Sequence of chain 1.B:
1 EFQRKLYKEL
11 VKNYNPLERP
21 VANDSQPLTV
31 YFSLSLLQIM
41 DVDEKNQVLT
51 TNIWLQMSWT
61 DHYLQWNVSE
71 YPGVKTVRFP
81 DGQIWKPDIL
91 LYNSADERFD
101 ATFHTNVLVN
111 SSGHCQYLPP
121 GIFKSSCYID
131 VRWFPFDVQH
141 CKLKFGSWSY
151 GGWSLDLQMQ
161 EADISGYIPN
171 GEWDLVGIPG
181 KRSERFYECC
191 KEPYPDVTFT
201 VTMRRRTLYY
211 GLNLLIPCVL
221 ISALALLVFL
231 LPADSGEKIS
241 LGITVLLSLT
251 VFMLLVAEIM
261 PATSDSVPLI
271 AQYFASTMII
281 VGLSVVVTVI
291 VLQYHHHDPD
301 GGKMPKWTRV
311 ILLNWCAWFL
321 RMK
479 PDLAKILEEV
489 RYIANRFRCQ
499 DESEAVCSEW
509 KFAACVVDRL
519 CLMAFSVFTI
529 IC

Sequence of chain 1.C:
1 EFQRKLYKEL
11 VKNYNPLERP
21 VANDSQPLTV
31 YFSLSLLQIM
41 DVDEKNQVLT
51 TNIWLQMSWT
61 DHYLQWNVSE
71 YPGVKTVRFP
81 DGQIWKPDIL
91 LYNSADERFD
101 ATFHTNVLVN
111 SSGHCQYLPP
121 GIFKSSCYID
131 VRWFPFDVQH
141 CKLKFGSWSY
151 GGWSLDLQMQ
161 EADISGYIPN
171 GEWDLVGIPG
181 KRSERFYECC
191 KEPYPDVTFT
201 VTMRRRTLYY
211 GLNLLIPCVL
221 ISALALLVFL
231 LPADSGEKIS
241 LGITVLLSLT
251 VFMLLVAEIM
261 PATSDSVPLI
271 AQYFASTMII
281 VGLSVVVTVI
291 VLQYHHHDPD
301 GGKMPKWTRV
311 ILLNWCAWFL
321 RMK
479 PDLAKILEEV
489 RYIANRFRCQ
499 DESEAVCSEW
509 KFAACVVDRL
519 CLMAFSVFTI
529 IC

The small molecule below binds the protein below.
Small molecule (SMILES): Clc1ccc([C@H]2C[C@@H]3CC[C@H]2N3)cn1

Binding-site contacts:
Ligand atom C11 contacts residue LEU118 of chain 1.C at 4.1 Å (hydrophobic).
Ligand atom C6 contacts residue TRP148 of chain 1.B at 3.4 Å (hydrophobic).
Ligand atom C2 contacts residue TYR194 of chain 1.B at 3.8 Å (hydrophobic).
Ligand atom N1 contacts residue TYR92 of chain 1.B at 2.9 Å (h-bond).
Ligand atom C1 contacts residue TRP148 of chain 1.B at 3.6 Å (hydrophobic).
Ligand atom C2 contacts residue CYS189 of chain 1.B at 3.6 Å (hydrophobic).
Ligand atom C11 contacts residue CYS190 of chain 1.B at 3.7 Å (hydrophobic).
Ligand atom C5 contacts residue TRP54 of chain 1.C at 3.4 Å (hydrophobic).
Ligand atom C11 contacts residue TRP148 of chain 1.B at 3.6 Å (hydrophobic).
Ligand atom CL contacts residue GLN116 of chain 1.C at 3.7 Å.
Ligand atom C4 contacts residue TYR187 of chain 1.B at 3.7 Å (hydrophobic).
Ligand atom C8 contacts residue LEU118 of chain 1.C at 3.6 Å (hydrophobic).
Ligand atom C10 contacts residue LEU118 of chain 1.C at 3.7 Å (hydrophobic).
Ligand atom C4 contacts residue TYR92 of chain 1.B at 3.5 Å (hydrophobic).
Ligand atom C3 contacts residue TYR92 of chain 1.B at 3.3 Å (hydrophobic).
Ligand atom C7 contacts residue TRP148 of chain 1.B at 3.1 Å (hydrophobic).
Ligand atom C5 contacts residue TRP148 of chain 1.B at 3.9 Å (hydrophobic).
Ligand atom C1 contacts residue CYS189 of chain 1.B at 4.0 Å (hydrophobic).
Ligand atom N2 contacts residue TYR194 of chain 1.B at 3.7 Å.
Ligand atom C5 contacts residue TYR92 of chain 1.B at 3.9 Å (hydrophobic).
Ligand atom C8 contacts residue TRP148 of chain 1.B at 3.2 Å (hydrophobic).
Ligand atom N1 contacts residue TYR194 of chain 1.B at 3.9 Å.
Ligand atom C2 contacts residue TRP148 of chain 1.B at 3.9 Å (hydrophobic).
Ligand atom C11 contacts residue TYR194 of chain 1.B at 3.6 Å (hydrophobic).
Ligand atom C3 contacts residue TRP148 of chain 1.B at 3.9 Å (hydrophobic).
Ligand atom CL contacts residue SER149 of chain 1.B at 4.0 Å.
Ligand atom C10 contacts residue TRP148 of chain 1.B at 4.0 Å (hydrophobic).
Ligand atom N1 contacts residue SER147 of chain 1.B at 4.0 Å.
Ligand atom CL contacts residue ASN106 of chain 1.C at 3.5 Å.
Ligand atom N2 contacts residue TRP148 of chain 1.B at 4.0 Å.
Ligand atom C9 contacts residue TRP148 of chain 1.B at 3.5 Å (hydrophobic).
Ligand atom C3 contacts residue TYR194 of chain 1.B at 3.6 Å (hydrophobic).
Ligand atom CL contacts residue LEU108 of chain 1.C at 3.3 Å.
Ligand atom C4 contacts residue TRP54 of chain 1.C at 3.8 Å (hydrophobic).
Ligand atom C3 contacts residue TYR187 of chain 1.B at 4.0 Å (hydrophobic).
Ligand atom C6 contacts residue TYR92 of chain 1.B at 4.0 Å (hydrophobic).
Ligand atom N2 contacts residue LEU118 of chain 1.C at 3.9 Å.
Ligand atom C9 contacts residue LEU118 of chain 1.C at 3.7 Å (hydrophobic).
Ligand atom C10 contacts residue SER149 of chain 1.B at 4.1 Å.
Ligand atom N1 contacts residue TRP148 of chain 1.B at 2.8 Å (h-bond).